A small-molecule ligand and the protein it binds are described below.
Small molecule (SMILES): COc1cc(Cc2cnc(N)nc2N)cc(/C=C/C(=O)N2N=Cc3ccccc3[C@H]2C=C(C)C)c1OC

Binding-site contacts:
Ligand atom C12 contacts residue ALA50 of chain 1.H at 3.4 Å (hydrophobic).
Ligand atom C37 contacts residue ARG53 of chain 1.H at 3.4 Å.
Ligand atom N36 contacts residue VAL7 of chain 1.H at 3.3 Å.
Ligand atom O08 contacts residue ASN19 of chain 1.H at 3.7 Å.
Ligand atom C34 contacts residue VAL32 of chain 1.H at 3.4 Å (hydrophobic).
Ligand atom C28 contacts residue GLN30 of chain 1.H at 3.6 Å.
Ligand atom C09 contacts residue ILE15 of chain 1.H at 3.1 Å (hydrophobic).
Ligand atom C09 contacts residue ASN20 of chain 1.H at 3.5 Å.
Ligand atom C07 contacts residue LEU21 of chain 1.H at 3.5 Å (hydrophobic).
Ligand atom C26 contacts residue LEU29 of chain 1.H at 3.2 Å (hydrophobic).
Ligand atom C34 contacts residue GLU28 of chain 1.H at 3.5 Å.
Ligand atom N33 contacts residue ALA8 of chain 1.H at 3.5 Å.
Ligand atom N35 contacts residue MET6 of chain 1.H at 3.5 Å (h-bond).
Ligand atom N36 contacts residue MET6 of chain 1.H at 3.4 Å.
Ligand atom C26 contacts residue LYS33 of chain 1.H at 3.7 Å.
Ligand atom N35 contacts residue VAL32 of chain 1.H at 3.2 Å.
Ligand atom C14 contacts residue ILE51 of chain 1.H at 3.7 Å (hydrophobic).
Ligand atom N01 contacts residue TYR102 of chain 1.H at 3.2 Å (h-bond).
Ligand atom N36 contacts residue ALA8 of chain 1.H at 3.5 Å (h-bond).
Ligand atom N35 contacts residue GLU28 of chain 1.H at 2.6 Å (salt-bridge).
Ligand atom C02 contacts residue PHE96 of chain 1.H at 3.2 Å (hydrophobic).
Ligand atom C02 contacts residue MET6 of chain 1.H at 3.5 Å (hydrophobic).
Ligand atom C09 contacts residue LEU21 of chain 1.H at 3.5 Å (hydrophobic).
Ligand atom N01 contacts residue PHE96 of chain 1.H at 2.9 Å (h-bond).
Ligand atom C15 contacts residue ILE51 of chain 1.H at 3.7 Å (hydrophobic).
Ligand atom C34 contacts residue ALA8 of chain 1.H at 3.5 Å (hydrophobic).
Ligand atom N01 contacts residue MET6 of chain 1.H at 2.7 Å (h-bond).
Ligand atom C10 contacts residue LEU21 of chain 1.H at 3.5 Å (hydrophobic).
Ligand atom C27 contacts residue GLN30 of chain 1.H at 3.1 Å.
Ligand atom C06 contacts residue LEU21 of chain 1.H at 3.7 Å (hydrophobic).
Ligand atom C03 contacts residue PHE96 of chain 1.H at 3.5 Å (hydrophobic).
Ligand atom N36 contacts residue PHE96 of chain 1.H at 3.7 Å.
Ligand atom N35 contacts residue ALA8 of chain 1.H at 3.6 Å.
Ligand atom N35 contacts residue VAL7 of chain 1.H at 3.5 Å (h-bond).
Ligand atom C34 contacts residue VAL7 of chain 1.H at 3.7 Å (hydrophobic).
Ligand atom C12 contacts residue ILE51 of chain 1.H at 3.7 Å (hydrophobic).
Ligand atom C04 contacts residue PHE96 of chain 1.H at 3.6 Å (hydrophobic).
Ligand atom N33 contacts residue GLU28 of chain 1.H at 2.9 Å (salt-bridge).
Ligand atom O08 contacts residue ASN20 of chain 1.H at 3.7 Å.
Ligand atom N33 contacts residue VAL32 of chain 1.H at 3.6 Å.

Sequence of chain 1.H:
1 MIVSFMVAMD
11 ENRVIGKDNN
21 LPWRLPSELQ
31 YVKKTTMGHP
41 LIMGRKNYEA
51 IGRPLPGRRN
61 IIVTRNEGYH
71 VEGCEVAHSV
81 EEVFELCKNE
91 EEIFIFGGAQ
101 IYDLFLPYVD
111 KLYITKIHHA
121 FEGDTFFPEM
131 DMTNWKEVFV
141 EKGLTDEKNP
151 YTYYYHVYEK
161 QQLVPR